Sequence of chain 1.F:
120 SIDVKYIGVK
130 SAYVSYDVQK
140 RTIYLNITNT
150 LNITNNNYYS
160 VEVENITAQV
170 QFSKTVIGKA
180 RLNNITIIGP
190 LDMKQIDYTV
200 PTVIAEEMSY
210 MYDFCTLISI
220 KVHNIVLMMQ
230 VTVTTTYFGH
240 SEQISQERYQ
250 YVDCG

Sequence of chain 1.B:
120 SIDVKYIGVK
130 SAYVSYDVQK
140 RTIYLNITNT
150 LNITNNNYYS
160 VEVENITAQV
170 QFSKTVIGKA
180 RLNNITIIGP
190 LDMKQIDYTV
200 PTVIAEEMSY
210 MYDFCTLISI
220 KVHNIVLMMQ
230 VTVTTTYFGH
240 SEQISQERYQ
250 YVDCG

Sequence of chain 1.J:
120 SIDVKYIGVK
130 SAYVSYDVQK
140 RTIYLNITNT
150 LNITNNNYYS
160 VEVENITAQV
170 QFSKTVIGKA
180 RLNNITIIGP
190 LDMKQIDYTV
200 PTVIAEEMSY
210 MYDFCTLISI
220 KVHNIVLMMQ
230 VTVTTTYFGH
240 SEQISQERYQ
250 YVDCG

This small molecule binds to this protein.
Small molecule (SMILES): CC(=O)N[C@@H]1[C@@H](O)[C@H](O)[C@@H](CO)O[C@H]1O

Binding-site contacts:
Ligand atom C4 contacts residue NAG1 of chain 1.R at 4.5 Å.
Ligand atom C1 contacts residue ASN145 of chain 1.F at 1.4 Å.
Ligand atom C6 contacts residue NAG1 of chain 1.R at 4.5 Å.
Ligand atom C8 contacts residue ASN145 of chain 1.F at 4.5 Å.
Ligand atom C5 contacts residue NAG1 of chain 1.XA at 4.5 Å.
Ligand atom C2 contacts residue NAG1 of chain 1.R at 4.4 Å.
Ligand atom C5 contacts residue ASN145 of chain 1.F at 3.7 Å.
Ligand atom O3 contacts residue NAG1 of chain 1.R at 4.3 Å.
Ligand atom O7 contacts residue ASN145 of chain 1.B at 4.5 Å.
Ligand atom C3 contacts residue NAG1 of chain 1.XA at 4.4 Å.
Ligand atom C2 contacts residue ASN145 of chain 1.F at 2.5 Å.
Ligand atom C4 contacts residue ASN145 of chain 1.F at 4.3 Å.
Ligand atom C1 contacts residue NAG1 of chain 1.XA at 4.4 Å.
Ligand atom O5 contacts residue NAG1 of chain 1.R at 4.4 Å.
Ligand atom O5 contacts residue LEU144 of chain 1.F at 4.2 Å.
Ligand atom N2 contacts residue NAG1 of chain 1.XA at 3.8 Å.
Ligand atom O7 contacts residue NAG1 of chain 1.R at 3.3 Å.
Ligand atom N2 contacts residue ASN145 of chain 1.F at 2.9 Å (h-bond).
Ligand atom C7 contacts residue NAG1 of chain 1.XA at 3.9 Å.
Ligand atom O5 contacts residue ASN145 of chain 1.F at 2.4 Å (h-bond).
Ligand atom O7 contacts residue ASN145 of chain 1.F at 3.2 Å (h-bond).
Ligand atom C7 contacts residue ASN145 of chain 1.F at 3.4 Å.
Ligand atom C1 contacts residue ASN145 of chain 1.J at 3.8 Å.
Ligand atom C7 contacts residue NAG1 of chain 1.R at 4.2 Å.
Ligand atom C8 contacts residue NAG1 of chain 1.XA at 3.3 Å.
Ligand atom C3 contacts residue ASN145 of chain 1.F at 3.8 Å.
Ligand atom C6 contacts residue LEU144 of chain 1.F at 4.3 Å (hydrophobic).